Binding-site contacts:
Ligand atom C28 contacts residue ARG359 of chain 24.B at 3.6 Å.
Ligand atom O08 contacts residue ARG276 of chain 24.B at 3.5 Å.
Ligand atom C13 contacts residue HIS227 of chain 24.B at 3.3 Å.
Ligand atom C42 contacts residue VAL23 of chain 24.B at 3.8 Å (hydrophobic).
Ligand atom C07 contacts residue HIS227 of chain 24.B at 3.1 Å.
Ligand atom O13 contacts residue PRO358 of chain 24.B at 3.8 Å.
Ligand atom O14 contacts residue HIS227 of chain 24.B at 1.8 Å (h-bond).
Ligand atom O07 contacts residue GLN279 of chain 24.B at 3.6 Å.
Ligand atom C09 contacts residue HIS227 of chain 24.B at 3.5 Å.
Ligand atom C41 contacts residue PRO358 of chain 24.B at 4.0 Å (hydrophobic).
Ligand atom O06 contacts residue PRO272 of chain 24.B at 4.0 Å.
Ligand atom C07 contacts residue ASP224 of chain 24.B at 3.3 Å.
Ligand atom C44 contacts residue GLY360 of chain 24.B at 3.9 Å.
Ligand atom O12 contacts residue GLY360 of chain 24.B at 3.7 Å.
Ligand atom C34 contacts residue ASP26 of chain 24.B at 3.5 Å.
Ligand atom C27 contacts residue ARG359 of chain 24.B at 3.8 Å.
Ligand atom O06 contacts residue LEU215 of chain 24.B at 3.9 Å.
Ligand atom C40 contacts residue PRO358 of chain 24.B at 4.0 Å (hydrophobic).
Ligand atom C39 contacts residue ALA231 of chain 24.B at 3.6 Å (hydrophobic).
Ligand atom C19 contacts residue ARG276 of chain 24.B at 3.7 Å.
Ligand atom C33 contacts residue ASP26 of chain 24.B at 2.5 Å.
Ligand atom C30 contacts residue HIS227 of chain 24.B at 2.8 Å.
Ligand atom C32 contacts residue ASP26 of chain 24.B at 3.4 Å.
Ligand atom O13 contacts residue GLY360 of chain 24.B at 3.7 Å.
Ligand atom C27 contacts residue GLY360 of chain 24.B at 4.0 Å.
Ligand atom O12 contacts residue ARG359 of chain 24.B at 3.2 Å.
Ligand atom C40 contacts residue SER234 of chain 24.B at 3.1 Å.
Ligand atom C41 contacts residue SER234 of chain 24.B at 3.6 Å.
Ligand atom O06 contacts residue THR274 of chain 24.B at 3.7 Å.
Ligand atom C41 contacts residue VAL23 of chain 24.B at 3.5 Å (hydrophobic).
Ligand atom O13 contacts residue ARG359 of chain 24.B at 2.5 Å.
Ligand atom C06 contacts residue HIS227 of chain 24.B at 3.7 Å.
Ligand atom C40 contacts residue ARG318 of chain 24.B at 3.7 Å.
Ligand atom C32 contacts residue VAL23 of chain 24.B at 3.9 Å (hydrophobic).
Ligand atom C06 contacts residue ASP224 of chain 24.B at 3.8 Å.
Ligand atom C31 contacts residue HIS227 of chain 24.B at 3.4 Å.
Ligand atom C36 contacts residue HIS227 of chain 24.B at 3.4 Å.
Ligand atom C08 contacts residue HIS227 of chain 24.B at 3.0 Å.
Ligand atom C34 contacts residue GLU22 of chain 24.B at 4.0 Å.
Ligand atom N01 contacts residue HIS227 of chain 24.B at 4.0 Å.

Sequence of chain 24.B:
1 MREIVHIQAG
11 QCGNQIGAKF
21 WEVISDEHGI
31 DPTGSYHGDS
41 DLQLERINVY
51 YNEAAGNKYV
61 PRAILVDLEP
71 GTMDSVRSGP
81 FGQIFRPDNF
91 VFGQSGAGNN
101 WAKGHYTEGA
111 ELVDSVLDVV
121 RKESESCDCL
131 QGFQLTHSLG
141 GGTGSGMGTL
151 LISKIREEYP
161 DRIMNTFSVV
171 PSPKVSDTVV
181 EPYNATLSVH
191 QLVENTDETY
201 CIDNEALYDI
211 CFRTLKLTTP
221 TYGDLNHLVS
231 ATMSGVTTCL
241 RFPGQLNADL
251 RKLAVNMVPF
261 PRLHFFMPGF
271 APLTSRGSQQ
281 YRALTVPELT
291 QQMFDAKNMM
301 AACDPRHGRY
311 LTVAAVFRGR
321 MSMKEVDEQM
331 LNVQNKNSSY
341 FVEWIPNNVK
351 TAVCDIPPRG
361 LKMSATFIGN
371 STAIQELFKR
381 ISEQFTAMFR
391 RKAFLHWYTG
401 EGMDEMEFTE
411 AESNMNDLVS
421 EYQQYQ

A protein and the small-molecule ligand that binds it are described below.
Small molecule (SMILES): CC(=O)O[C@H]1C(=O)[C@@]2(C)[C@H]([C@H](OC(=O)c3ccccc3)[C@]3(O)C[C@H](OC(=O)[C@H](O)[C@@H](NC(=O)c4ccccc4)c4ccccc4)C(C)=C1C3(C)C)[C@]1(OC(C)=O)CO[C@@H]1C[C@@H]2O